Binding-site contacts:
Ligand atom C6 contacts residue HIS90 of chain 1.E at 3.9 Å.
Ligand atom O7 contacts residue ASN80 of chain 1.E at 3.0 Å (h-bond).
Ligand atom C4 contacts residue GLN88 of chain 1.E at 4.0 Å.
Ligand atom C4 contacts residue ASN80 of chain 1.E at 4.1 Å.
Ligand atom N2 contacts residue GLN88 of chain 1.E at 4.2 Å.
Ligand atom O7 contacts residue TYR106 of chain 1.E at 3.9 Å.
Ligand atom C7 contacts residue GLN88 of chain 1.E at 3.8 Å.
Ligand atom C8 contacts residue ILE104 of chain 1.E at 3.0 Å (hydrophobic).
Ligand atom C7 contacts residue TYR106 of chain 1.E at 4.3 Å (hydrophobic).
Ligand atom N2 contacts residue TYR87 of chain 1.E at 4.4 Å.
Ligand atom O7 contacts residue TYR87 of chain 1.E at 4.4 Å.
Ligand atom O5 contacts residue TYR106 of chain 1.E at 4.4 Å.
Ligand atom C5 contacts residue GLN88 of chain 1.E at 3.1 Å.
Ligand atom C7 contacts residue TYR87 of chain 1.E at 4.0 Å (hydrophobic).
Ligand atom C5 contacts residue ASN80 of chain 1.E at 3.6 Å.
Ligand atom C6 contacts residue TYR106 of chain 1.E at 3.6 Å (hydrophobic).
Ligand atom C1 contacts residue GLN88 of chain 1.E at 4.5 Å.
Ligand atom O5 contacts residue ASN80 of chain 1.E at 2.3 Å (h-bond).
Ligand atom O4 contacts residue GLN88 of chain 1.E at 3.7 Å.
Ligand atom O3 contacts residue ILE104 of chain 1.E at 4.2 Å.
Ligand atom O7 contacts residue GLN88 of chain 1.E at 3.8 Å.
Ligand atom C1 contacts residue ASN80 of chain 1.E at 1.4 Å.
Ligand atom C8 contacts residue TYR106 of chain 1.E at 3.8 Å (hydrophobic).
Ligand atom C8 contacts residue TYR87 of chain 1.E at 3.7 Å (hydrophobic).
Ligand atom O4 contacts residue TYR106 of chain 1.E at 4.1 Å.
Ligand atom N2 contacts residue ASN80 of chain 1.E at 3.0 Å (h-bond).
Ligand atom C5 contacts residue TYR106 of chain 1.E at 4.2 Å (hydrophobic).
Ligand atom C7 contacts residue ASN80 of chain 1.E at 3.3 Å.
Ligand atom C7 contacts residue ILE104 of chain 1.E at 4.5 Å (hydrophobic).
Ligand atom O6 contacts residue GLN88 of chain 1.E at 4.4 Å.
Ligand atom C3 contacts residue ASN80 of chain 1.E at 3.7 Å.
Ligand atom C2 contacts residue ASN80 of chain 1.E at 2.4 Å.
Ligand atom C6 contacts residue ALA79 of chain 1.E at 4.1 Å (hydrophobic).
Ligand atom C4 contacts residue TYR106 of chain 1.E at 3.9 Å (hydrophobic).
Ligand atom O6 contacts residue TYR106 of chain 1.E at 4.3 Å.
Ligand atom O5 contacts residue GLN88 of chain 1.E at 4.1 Å.
Ligand atom O5 contacts residue ALA79 of chain 1.E at 4.0 Å.
Ligand atom C8 contacts residue GLN88 of chain 1.E at 3.6 Å.
Ligand atom C6 contacts residue GLN88 of chain 1.E at 3.0 Å.

Sequence of chain 1.E:
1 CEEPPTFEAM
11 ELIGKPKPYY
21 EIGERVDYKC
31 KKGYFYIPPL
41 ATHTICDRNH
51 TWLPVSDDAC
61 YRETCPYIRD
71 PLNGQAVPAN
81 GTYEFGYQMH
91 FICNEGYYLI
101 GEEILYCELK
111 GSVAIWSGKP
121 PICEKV

The protein below binds the small molecule below.
Small molecule (SMILES): CC(=O)N[C@H]1[C@H](O[C@H]2[C@H](O)[C@@H](NC(C)=O)CO[C@@H]2CO)O[C@H](CO)[C@@H](O[C@@H]2O[C@H](CO[C@H]3O[C@H](CO[C@H]4O[C@H](CO)[C@@H](O)[C@H](O)[C@@H]4O[C@H]4O[C@H](CO)[C@@H](O)[C@H](O)[C@@H]4O)[C@@H](O)[C@H](O[C@H]4O[C@H](CO)[C@@H](O)[C@H](O)[C@@H]4O)[C@@H]3O)[C@@H](O)[C@H](O[C@H]3O[C@H](CO)[C@@H](O)[C@H](O)[C@@H]3O)[C@@H]2O)[C@@H]1O